This small molecule binds to this protein.
Small molecule (SMILES): Nc1nc2c(ncn2[C@@H]2O[C@H](CO[P](=O)(O)O[P](=O)(O)NP(=O)(O)O)[C@@H](O)[C@H]2O)c(=O)[nH]1

Binding-site contacts:
Ligand atom N3B contacts residue GLY43 of chain 1.J at 3.3 Å (h-bond).
Ligand atom O2G contacts residue ARG188 of chain 1.K at 2.8 Å (salt-bridge).
Ligand atom O1B contacts residue VAL44 of chain 1.J at 3.3 Å (h-bond).
Ligand atom O2B contacts residue MG1 of chain 1.CA at 2.0 Å.
Ligand atom O3G contacts residue MG1 of chain 1.CA at 1.9 Å.
Ligand atom N3B contacts residue ARG187 of chain 1.K at 3.2 Å (salt-bridge).
Ligand atom O1A contacts residue PHE48 of chain 1.J at 2.9 Å (h-bond).
Ligand atom O3G contacts residue ARG188 of chain 1.K at 2.8 Å (salt-bridge).
Ligand atom O6 contacts residue ASP15 of chain 1.J at 2.8 Å (salt-bridge).
Ligand atom N7 contacts residue HIS246 of chain 1.J at 3.0 Å (h-bond).
Ligand atom O2A contacts residue MG1 of chain 1.CA at 2.0 Å.
Ligand atom PA contacts residue MG1 of chain 1.CA at 2.9 Å.
Ligand atom O1G contacts residue LYS46 of chain 1.J at 3.0 Å.
Ligand atom PB contacts residue MG1 of chain 1.CA at 2.5 Å.
Ligand atom O3A contacts residue GLY45 of chain 1.J at 3.2 Å (h-bond).
Ligand atom N3B contacts residue MG1 of chain 1.CA at 2.3 Å.
Ligand atom O1A contacts residue LYS46 of chain 1.J at 2.7 Å (salt-bridge).
Ligand atom O1B contacts residue GLY43 of chain 1.J at 2.9 Å (h-bond).
Ligand atom N2 contacts residue ASP15 of chain 1.J at 2.8 Å (salt-bridge).
Ligand atom C8 contacts residue HIS246 of chain 1.J at 3.1 Å.
Ligand atom O4' contacts residue SER247 of chain 1.J at 2.4 Å (h-bond).
Ligand atom N1 contacts residue ASP15 of chain 1.J at 3.1 Å (salt-bridge).
Ligand atom N1 contacts residue PHE17 of chain 1.J at 3.3 Å.
Ligand atom O3' contacts residue ASP139 of chain 1.K at 2.2 Å (salt-bridge).
Ligand atom O6 contacts residue PHE17 of chain 1.J at 3.3 Å.
Ligand atom O1A contacts residue GLY45 of chain 1.J at 2.8 Å.
Ligand atom O1B contacts residue LYS46 of chain 1.J at 2.6 Å (salt-bridge).
Ligand atom N3 contacts residue CYS250 of chain 1.J at 3.2 Å (h-bond).
Ligand atom O2G contacts residue PRO42 of chain 1.J at 3.3 Å.
Ligand atom O2' contacts residue PHE48 of chain 1.J at 2.9 Å.
Ligand atom O2A contacts residue LYS140 of chain 1.K at 2.9 Å (salt-bridge).
Ligand atom PG contacts residue MG1 of chain 1.CA at 2.6 Å.
Ligand atom O3A contacts residue MG1 of chain 1.CA at 3.0 Å.
Ligand atom O2A contacts residue THR47 of chain 1.J at 2.8 Å (h-bond).
Ligand atom C3' contacts residue ASP139 of chain 1.K at 2.9 Å.
Ligand atom O2B contacts residue THR47 of chain 1.J at 2.9 Å (h-bond).
Ligand atom O2B contacts residue LYS46 of chain 1.J at 3.3 Å.
Ligand atom C4' contacts residue SER247 of chain 1.J at 2.8 Å.
Ligand atom O1A contacts residue THR47 of chain 1.J at 2.3 Å (h-bond).
Ligand atom O3' contacts residue CYS251 of chain 1.J at 3.3 Å (h-bond).

Sequence of chain 1.J:
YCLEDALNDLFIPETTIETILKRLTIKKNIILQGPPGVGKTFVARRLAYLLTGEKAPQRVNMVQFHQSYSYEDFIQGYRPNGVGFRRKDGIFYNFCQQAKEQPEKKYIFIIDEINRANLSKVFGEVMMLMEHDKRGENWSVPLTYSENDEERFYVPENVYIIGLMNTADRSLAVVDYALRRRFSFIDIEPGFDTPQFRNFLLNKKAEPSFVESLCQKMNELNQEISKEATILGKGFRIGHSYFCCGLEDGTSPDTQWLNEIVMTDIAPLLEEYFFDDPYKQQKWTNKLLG

Sequence of chain 1.K:
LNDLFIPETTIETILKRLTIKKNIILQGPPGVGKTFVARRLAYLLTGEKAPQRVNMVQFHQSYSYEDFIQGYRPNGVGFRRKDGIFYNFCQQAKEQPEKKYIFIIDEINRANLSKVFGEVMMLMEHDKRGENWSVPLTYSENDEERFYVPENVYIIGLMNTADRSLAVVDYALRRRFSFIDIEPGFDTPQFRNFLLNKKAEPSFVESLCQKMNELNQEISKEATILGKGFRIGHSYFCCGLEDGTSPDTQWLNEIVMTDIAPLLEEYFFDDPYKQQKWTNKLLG